Binding-site contacts:
Ligand atom CE contacts residue ARG864 of chain 5.D at 0.4 Å.
Ligand atom N contacts residue VAL814 of chain 5.D at 1.3 Å.
Ligand atom N contacts residue LYS858 of chain 5.D at 1.3 Å (salt-bridge).
Ligand atom O contacts residue ASP862 of chain 5.D at 1.2 Å.
Ligand atom CB contacts residue LYS859 of chain 5.D at 1.3 Å.
Ligand atom CA contacts residue LEU870 of chain 5.D at 0.9 Å (hydrophobic).
Ligand atom O contacts residue GLU863 of chain 5.D at 1.5 Å.
Ligand atom CG contacts residue ALA860 of chain 5.D at 1.4 Å (hydrophobic).
Ligand atom CD contacts residue CYS830 of chain 5.D at 1.6 Å (hydrophobic).
Ligand atom O contacts residue SER856 of chain 5.D at 1.3 Å.
Ligand atom CA contacts residue VAL814 of chain 5.D at 1.5 Å (hydrophobic).
Ligand atom NZ contacts residue ARG864 of chain 5.D at 1.1 Å.
Ligand atom CB contacts residue LEU870 of chain 5.D at 1.5 Å (hydrophobic).
Ligand atom CA contacts residue LYS858 of chain 5.D at 1.5 Å.
Ligand atom C contacts residue ASP855 of chain 5.D at 1.5 Å.
Ligand atom CG contacts residue ILE866 of chain 5.D at 1.1 Å (hydrophobic).
Ligand atom N contacts residue LEU870 of chain 5.D at 0.7 Å.
Ligand atom CD1 contacts residue ALA860 of chain 5.D at 1.5 Å (hydrophobic).
Ligand atom CB contacts residue GLU863 of chain 5.D at 1.5 Å.
Ligand atom C contacts residue LYS858 of chain 5.D at 1.6 Å.
Ligand atom CG contacts residue ARG864 of chain 5.D at 1.1 Å.
Ligand atom N contacts residue LYS858 of chain 5.D at 1.5 Å.
Ligand atom CB contacts residue ARG857 of chain 5.D at 1.3 Å.
Ligand atom CD contacts residue LYS858 of chain 5.D at 1.4 Å.
Ligand atom CZ contacts residue LEU829 of chain 5.D at 0.9 Å (hydrophobic).
Ligand atom O contacts residue ASP855 of chain 5.D at 0.3 Å (salt-bridge).
Ligand atom NE contacts residue ALA826 of chain 5.D at 1.4 Å (h-bond).
Ligand atom CA contacts residue ASP862 of chain 5.D at 1.1 Å.
Ligand atom C contacts residue ASP862 of chain 5.D at 0.9 Å.
Ligand atom CD2 contacts residue ILE866 of chain 5.D at 1.4 Å (hydrophobic).
Ligand atom O contacts residue ILE866 of chain 5.D at 0.8 Å.
Ligand atom NH1 contacts residue LEU829 of chain 5.D at 1.2 Å (h-bond).
Ligand atom N contacts residue GLU863 of chain 5.D at 1.2 Å (salt-bridge).
Ligand atom CD contacts residue ARG864 of chain 5.D at 0.6 Å.
Ligand atom N contacts residue LYS858 of chain 5.D at 1.2 Å.
Ligand atom CB contacts residue LYS858 of chain 5.D at 1.5 Å.
Ligand atom CD2 contacts residue ALA860 of chain 5.D at 0.9 Å (hydrophobic).
Ligand atom N contacts residue ASP862 of chain 5.D at 1.2 Å.
Ligand atom O contacts residue LEU810 of chain 5.D at 1.2 Å.
Ligand atom NH2 contacts residue LEU829 of chain 5.D at 1.3 Å (h-bond).

Sequence of chain 5.D:
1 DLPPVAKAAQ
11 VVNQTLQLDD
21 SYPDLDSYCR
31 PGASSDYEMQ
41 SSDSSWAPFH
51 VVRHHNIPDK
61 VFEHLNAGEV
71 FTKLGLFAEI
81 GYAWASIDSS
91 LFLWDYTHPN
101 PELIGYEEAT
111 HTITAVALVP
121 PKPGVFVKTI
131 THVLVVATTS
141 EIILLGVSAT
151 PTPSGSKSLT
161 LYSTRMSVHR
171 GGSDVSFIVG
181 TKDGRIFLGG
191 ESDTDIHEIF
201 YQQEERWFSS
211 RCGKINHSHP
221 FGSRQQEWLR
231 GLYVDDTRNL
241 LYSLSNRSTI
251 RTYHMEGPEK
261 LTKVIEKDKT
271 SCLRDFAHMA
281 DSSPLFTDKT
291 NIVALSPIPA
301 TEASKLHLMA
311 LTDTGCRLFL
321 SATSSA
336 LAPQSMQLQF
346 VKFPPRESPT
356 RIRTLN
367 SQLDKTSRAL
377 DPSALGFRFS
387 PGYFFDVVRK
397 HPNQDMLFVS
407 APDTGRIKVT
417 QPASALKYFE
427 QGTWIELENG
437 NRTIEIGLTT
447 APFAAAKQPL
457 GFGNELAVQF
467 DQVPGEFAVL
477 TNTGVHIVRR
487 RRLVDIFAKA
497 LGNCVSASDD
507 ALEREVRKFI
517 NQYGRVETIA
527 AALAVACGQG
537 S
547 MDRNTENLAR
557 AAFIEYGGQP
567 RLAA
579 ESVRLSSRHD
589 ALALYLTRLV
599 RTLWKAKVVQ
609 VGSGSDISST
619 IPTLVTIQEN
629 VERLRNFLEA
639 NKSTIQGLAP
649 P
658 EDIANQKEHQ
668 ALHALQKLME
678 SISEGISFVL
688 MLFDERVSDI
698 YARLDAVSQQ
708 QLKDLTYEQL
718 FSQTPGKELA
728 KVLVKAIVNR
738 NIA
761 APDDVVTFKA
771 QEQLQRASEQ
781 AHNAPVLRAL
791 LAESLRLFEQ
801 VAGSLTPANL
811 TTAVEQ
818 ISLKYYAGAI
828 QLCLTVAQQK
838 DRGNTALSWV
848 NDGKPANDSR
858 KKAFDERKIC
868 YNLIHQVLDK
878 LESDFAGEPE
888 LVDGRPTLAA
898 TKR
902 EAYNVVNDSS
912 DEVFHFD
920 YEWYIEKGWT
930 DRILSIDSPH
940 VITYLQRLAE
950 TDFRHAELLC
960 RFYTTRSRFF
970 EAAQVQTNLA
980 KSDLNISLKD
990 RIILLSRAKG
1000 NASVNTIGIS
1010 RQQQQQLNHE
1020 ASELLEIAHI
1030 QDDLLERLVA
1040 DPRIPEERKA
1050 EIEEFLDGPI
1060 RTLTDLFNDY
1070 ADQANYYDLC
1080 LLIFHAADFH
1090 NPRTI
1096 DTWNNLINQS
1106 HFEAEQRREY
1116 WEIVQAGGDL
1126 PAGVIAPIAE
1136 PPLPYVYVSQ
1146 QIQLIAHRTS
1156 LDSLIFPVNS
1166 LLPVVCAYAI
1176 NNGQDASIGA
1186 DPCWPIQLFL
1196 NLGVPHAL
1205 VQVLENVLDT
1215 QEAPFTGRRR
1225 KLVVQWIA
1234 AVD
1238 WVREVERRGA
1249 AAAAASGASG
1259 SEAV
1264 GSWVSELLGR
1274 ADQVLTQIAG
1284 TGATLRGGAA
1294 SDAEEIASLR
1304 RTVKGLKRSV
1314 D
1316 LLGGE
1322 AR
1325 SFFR

This protein binds this small molecule.
Small molecule (SMILES): CSCC[C@H](NC(=O)[C@@H]1CCCN1C(=O)[C@H](CC(C)C)NC(=O)[C@H](CC(C)C)NC(=O)[C@H](CCCCN)NC(=O)[C@H](C)NC(=O)[C@H](CCCCN)NC(=O)[C@@H](N)CCCN=C(N)N)C(=O)N[C@@H](CCC(=O)O)C(=O)N[C@@H](CCC(=O)O)C(=O)N[C@@H](C)C(=O)N[C@@H](CC(C)C)C(=O)N[C@@H](CC(C)C)C(=O)N1CCC[C@H]1C=O

Sequence of chain 5.F:
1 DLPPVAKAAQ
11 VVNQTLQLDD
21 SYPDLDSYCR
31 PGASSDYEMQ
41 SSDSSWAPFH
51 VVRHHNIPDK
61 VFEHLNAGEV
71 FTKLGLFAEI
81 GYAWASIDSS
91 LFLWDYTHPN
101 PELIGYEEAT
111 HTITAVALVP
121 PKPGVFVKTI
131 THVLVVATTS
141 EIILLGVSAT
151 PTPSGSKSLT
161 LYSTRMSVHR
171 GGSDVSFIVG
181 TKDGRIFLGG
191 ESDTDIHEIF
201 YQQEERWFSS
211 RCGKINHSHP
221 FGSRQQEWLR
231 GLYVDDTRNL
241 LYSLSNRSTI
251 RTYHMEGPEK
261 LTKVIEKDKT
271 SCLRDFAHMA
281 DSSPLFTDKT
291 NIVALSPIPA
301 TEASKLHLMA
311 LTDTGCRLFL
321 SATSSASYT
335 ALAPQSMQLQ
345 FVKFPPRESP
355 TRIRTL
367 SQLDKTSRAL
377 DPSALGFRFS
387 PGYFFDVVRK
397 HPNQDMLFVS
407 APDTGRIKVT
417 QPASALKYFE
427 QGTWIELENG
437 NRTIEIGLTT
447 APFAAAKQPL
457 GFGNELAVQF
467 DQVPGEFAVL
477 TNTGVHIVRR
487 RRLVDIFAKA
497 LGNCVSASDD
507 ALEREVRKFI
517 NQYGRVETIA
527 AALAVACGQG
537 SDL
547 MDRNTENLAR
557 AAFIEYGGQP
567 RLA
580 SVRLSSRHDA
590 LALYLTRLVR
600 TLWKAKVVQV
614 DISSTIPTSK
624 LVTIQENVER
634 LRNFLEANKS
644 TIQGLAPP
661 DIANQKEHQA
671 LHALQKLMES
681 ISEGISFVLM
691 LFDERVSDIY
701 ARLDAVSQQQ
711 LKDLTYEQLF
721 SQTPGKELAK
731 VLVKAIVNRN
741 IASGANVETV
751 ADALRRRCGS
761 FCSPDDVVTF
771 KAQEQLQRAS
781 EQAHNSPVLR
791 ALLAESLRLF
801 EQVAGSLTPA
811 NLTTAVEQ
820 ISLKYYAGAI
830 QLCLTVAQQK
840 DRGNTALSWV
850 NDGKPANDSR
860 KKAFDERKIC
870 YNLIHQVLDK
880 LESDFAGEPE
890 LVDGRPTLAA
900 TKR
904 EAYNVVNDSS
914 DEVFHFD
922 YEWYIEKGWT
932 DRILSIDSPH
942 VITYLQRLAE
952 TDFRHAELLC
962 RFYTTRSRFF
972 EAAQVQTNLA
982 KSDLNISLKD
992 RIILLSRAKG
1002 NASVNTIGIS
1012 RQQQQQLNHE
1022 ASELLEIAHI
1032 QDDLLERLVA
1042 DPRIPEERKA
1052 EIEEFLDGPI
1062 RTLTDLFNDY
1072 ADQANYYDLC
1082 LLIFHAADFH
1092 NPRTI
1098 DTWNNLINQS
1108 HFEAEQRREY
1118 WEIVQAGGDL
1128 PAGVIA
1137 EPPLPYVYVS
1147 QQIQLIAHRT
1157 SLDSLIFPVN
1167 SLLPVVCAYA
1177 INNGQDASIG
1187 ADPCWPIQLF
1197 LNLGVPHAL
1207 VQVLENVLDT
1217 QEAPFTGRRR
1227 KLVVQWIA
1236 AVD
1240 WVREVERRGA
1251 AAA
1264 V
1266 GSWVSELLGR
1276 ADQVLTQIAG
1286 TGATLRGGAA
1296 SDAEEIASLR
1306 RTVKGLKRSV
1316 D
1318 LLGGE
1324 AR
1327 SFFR